This small molecule binds to this protein.
Small molecule (SMILES): O=c1[nH]cnc2c1ncn2[C@@H]1O[C@H](COP(=O)(O)O)[C@@H](O)[C@H]1O

Binding-site contacts:
Ligand atom C2' contacts residue ASP217 of chain 3.B at 3.6 Å.
Ligand atom O6 contacts residue MET267 of chain 3.B at 3.3 Å (h-bond).
Ligand atom C4' contacts residue ASP217 of chain 3.B at 3.5 Å.
Ligand atom O3' contacts residue ASP217 of chain 3.B at 2.3 Å (salt-bridge).
Ligand atom C2 contacts residue CYS184 of chain 3.B at 2.9 Å (hydrophobic).
Ligand atom O1P contacts residue VAL239 of chain 3.B at 3.7 Å.
Ligand atom N7 contacts residue ILE183 of chain 3.B at 3.7 Å.
Ligand atom N1 contacts residue CYS184 of chain 3.B at 3.6 Å.
Ligand atom O3P contacts residue SER182 of chain 3.B at 2.9 Å (h-bond).
Ligand atom C2 contacts residue GLU294 of chain 3.B at 3.5 Å.
Ligand atom O1P contacts residue SER241 of chain 3.B at 3.6 Å (h-bond).
Ligand atom C4 contacts residue ILE183 of chain 3.B at 3.6 Å (hydrophobic).
Ligand atom O5' contacts residue GLY181 of chain 3.B at 3.5 Å.
Ligand atom N7 contacts residue GLY266 of chain 3.B at 3.4 Å.
Ligand atom N3 contacts residue MOA1 of chain 3.G at 3.2 Å.
Ligand atom O2' contacts residue MOA1 of chain 3.G at 3.4 Å.
Ligand atom C5 contacts residue ILE183 of chain 3.B at 3.5 Å (hydrophobic).
Ligand atom P contacts residue SER182 of chain 3.B at 3.7 Å.
Ligand atom C2 contacts residue MOA1 of chain 3.G at 2.9 Å.
Ligand atom O6 contacts residue GLY295 of chain 3.B at 3.3 Å.
Ligand atom O1P contacts residue GLY240 of chain 3.B at 2.9 Å (h-bond).
Ligand atom O2' contacts residue ASP217 of chain 3.B at 2.4 Å (salt-bridge).
Ligand atom O2P contacts residue TYR264 of chain 3.B at 2.6 Å (h-bond).
Ligand atom O2P contacts residue SER182 of chain 3.B at 2.6 Å (h-bond).
Ligand atom O2P contacts residue SER241 of chain 3.B at 2.9 Å (h-bond).
Ligand atom O5' contacts residue GLY218 of chain 3.B at 3.7 Å.
Ligand atom N1 contacts residue MOA1 of chain 3.G at 3.0 Å (h-bond).
Ligand atom O3P contacts residue GLY219 of chain 3.B at 2.9 Å (h-bond).
Ligand atom O6 contacts residue GLY268 of chain 3.B at 2.8 Å (h-bond).
Ligand atom O6 contacts residue GLY266 of chain 3.B at 3.2 Å.
Ligand atom C3' contacts residue ASP217 of chain 3.B at 3.3 Å.
Ligand atom N3 contacts residue CYS184 of chain 3.B at 3.4 Å.
Ligand atom O3P contacts residue GLY181 of chain 3.B at 3.5 Å.
Ligand atom N7 contacts residue MET267 of chain 3.B at 2.9 Å (h-bond).
Ligand atom O3' contacts residue ALA52 of chain 3.B at 3.5 Å.
Ligand atom N1 contacts residue GLU294 of chain 3.B at 2.8 Å (salt-bridge).
Ligand atom C5' contacts residue TYR264 of chain 3.B at 3.7 Å (hydrophobic).
Ligand atom O3' contacts residue MET238 of chain 3.B at 3.6 Å (h-bond).
Ligand atom C5 contacts residue MET267 of chain 3.B at 3.7 Å (hydrophobic).
Ligand atom C4 contacts residue MOA1 of chain 3.G at 3.6 Å.

Sequence of chain 3.B:
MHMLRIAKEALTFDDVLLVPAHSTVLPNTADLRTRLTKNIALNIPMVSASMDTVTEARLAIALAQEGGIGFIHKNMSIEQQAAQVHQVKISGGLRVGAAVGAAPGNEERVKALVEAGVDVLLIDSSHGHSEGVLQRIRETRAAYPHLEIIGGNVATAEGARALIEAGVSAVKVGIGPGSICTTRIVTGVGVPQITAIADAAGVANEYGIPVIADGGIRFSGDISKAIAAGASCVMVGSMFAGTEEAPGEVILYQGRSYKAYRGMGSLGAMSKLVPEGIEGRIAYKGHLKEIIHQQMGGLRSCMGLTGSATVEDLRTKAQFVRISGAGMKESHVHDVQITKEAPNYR